Sequence of chain 1.A:
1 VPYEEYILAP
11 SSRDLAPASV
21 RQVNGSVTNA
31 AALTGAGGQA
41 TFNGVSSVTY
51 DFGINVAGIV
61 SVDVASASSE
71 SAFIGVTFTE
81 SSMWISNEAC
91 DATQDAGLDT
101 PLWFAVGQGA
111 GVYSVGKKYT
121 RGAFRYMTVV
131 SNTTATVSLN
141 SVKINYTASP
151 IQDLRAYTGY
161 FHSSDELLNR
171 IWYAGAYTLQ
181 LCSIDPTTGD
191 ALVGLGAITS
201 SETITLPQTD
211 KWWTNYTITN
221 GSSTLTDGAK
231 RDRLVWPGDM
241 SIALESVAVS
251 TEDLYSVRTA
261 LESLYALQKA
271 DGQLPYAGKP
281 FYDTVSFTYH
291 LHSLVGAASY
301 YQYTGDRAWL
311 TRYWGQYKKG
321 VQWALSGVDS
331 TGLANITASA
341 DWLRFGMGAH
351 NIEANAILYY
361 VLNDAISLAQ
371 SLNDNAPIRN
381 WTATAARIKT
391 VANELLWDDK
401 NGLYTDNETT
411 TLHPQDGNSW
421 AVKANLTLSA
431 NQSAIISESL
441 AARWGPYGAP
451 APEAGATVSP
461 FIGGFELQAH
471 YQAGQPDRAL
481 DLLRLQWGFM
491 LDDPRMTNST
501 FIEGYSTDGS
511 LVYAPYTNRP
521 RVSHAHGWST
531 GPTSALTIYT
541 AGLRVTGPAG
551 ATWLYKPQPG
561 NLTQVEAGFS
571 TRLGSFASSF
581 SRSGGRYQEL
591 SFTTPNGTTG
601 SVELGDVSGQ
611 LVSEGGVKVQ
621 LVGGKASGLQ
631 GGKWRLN

A small-molecule ligand and the protein it binds are described below.
Small molecule (SMILES): CC(=O)N[C@H]1[C@H](O[C@H]2[C@H](O)[C@@H](NC(C)=O)CO[C@@H]2CO)O[C@H](CO)[C@@H](O)[C@@H]1O

Binding-site contacts:
Ligand atom C3 contacts residue ASP399 of chain 1.A at 3.8 Å.
Ligand atom O6 contacts residue ILE435 of chain 1.A at 3.9 Å.
Ligand atom C4 contacts residue ASN431 of chain 1.A at 4.3 Å.
Ligand atom C3 contacts residue LYS400 of chain 1.A at 3.5 Å.
Ligand atom C2 contacts residue ASN431 of chain 1.A at 2.5 Å.
Ligand atom O3 contacts residue ASP399 of chain 1.A at 3.8 Å.
Ligand atom C6 contacts residue ILE435 of chain 1.A at 4.3 Å (hydrophobic).
Ligand atom C8 contacts residue LYS400 of chain 1.A at 4.5 Å.
Ligand atom C1 contacts residue ASP399 of chain 1.A at 4.0 Å.
Ligand atom C6 contacts residue ASP399 of chain 1.A at 3.1 Å.
Ligand atom C5 contacts residue ASP399 of chain 1.A at 3.9 Å.
Ligand atom C7 contacts residue ASN431 of chain 1.A at 3.4 Å.
Ligand atom O7 contacts residue ASN431 of chain 1.A at 3.5 Å (h-bond).
Ligand atom C7 contacts residue ASP399 of chain 1.A at 3.5 Å.
Ligand atom C2 contacts residue ASP399 of chain 1.A at 4.0 Å.
Ligand atom C8 contacts residue GLY402 of chain 1.A at 3.6 Å.
Ligand atom C4 contacts residue ILE435 of chain 1.A at 4.5 Å (hydrophobic).
Ligand atom O5 contacts residue ASN431 of chain 1.A at 2.4 Å (h-bond).
Ligand atom O6 contacts residue ASP399 of chain 1.A at 2.8 Å (salt-bridge).
Ligand atom C5 contacts residue ILE435 of chain 1.A at 3.5 Å (hydrophobic).
Ligand atom C1 contacts residue ILE435 of chain 1.A at 3.5 Å (hydrophobic).
Ligand atom O4 contacts residue LYS400 of chain 1.A at 2.8 Å (salt-bridge).
Ligand atom C8 contacts residue ILE435 of chain 1.A at 3.7 Å (hydrophobic).
Ligand atom C3 contacts residue ASN431 of chain 1.A at 3.8 Å.
Ligand atom N2 contacts residue ASN431 of chain 1.A at 2.9 Å (h-bond).
Ligand atom O4 contacts residue ASP399 of chain 1.A at 4.2 Å.
Ligand atom O5 contacts residue ILE435 of chain 1.A at 3.5 Å.
Ligand atom O3 contacts residue LYS400 of chain 1.A at 3.6 Å (salt-bridge).
Ligand atom C5 contacts residue ASN431 of chain 1.A at 3.6 Å.
Ligand atom C8 contacts residue ASN431 of chain 1.A at 3.9 Å.
Ligand atom C8 contacts residue ASP399 of chain 1.A at 3.2 Å.
Ligand atom N2 contacts residue ASP399 of chain 1.A at 3.0 Å (salt-bridge).
Ligand atom O6 contacts residue TRP397 of chain 1.A at 3.7 Å.
Ligand atom C4 contacts residue LYS400 of chain 1.A at 3.7 Å.
Ligand atom C4 contacts residue ASP399 of chain 1.A at 4.2 Å.
Ligand atom C1 contacts residue ASN431 of chain 1.A at 1.4 Å.